Sequence of chain 1.A:
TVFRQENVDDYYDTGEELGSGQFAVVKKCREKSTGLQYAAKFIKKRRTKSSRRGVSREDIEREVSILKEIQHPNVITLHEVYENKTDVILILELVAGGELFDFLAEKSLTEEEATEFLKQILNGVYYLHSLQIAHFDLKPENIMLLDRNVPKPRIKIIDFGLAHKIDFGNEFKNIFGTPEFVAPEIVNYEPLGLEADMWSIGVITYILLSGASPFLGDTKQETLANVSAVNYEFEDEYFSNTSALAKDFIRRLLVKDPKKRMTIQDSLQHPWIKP

Binding-site contacts:
Ligand atom C11 contacts residue ILE77 of chain 1.A at 3.9 Å (hydrophobic).
Ligand atom C5 contacts residue GLY20 of chain 1.A at 3.6 Å.
Ligand atom O3 contacts residue GLU94 of chain 1.A at 2.7 Å (salt-bridge).
Ligand atom C2 contacts residue SER21 of chain 1.A at 4.0 Å.
Ligand atom C3 contacts residue SER21 of chain 1.A at 3.7 Å.
Ligand atom O1 contacts residue GLU143 of chain 1.A at 2.8 Å (salt-bridge).
Ligand atom C6 contacts residue GLY20 of chain 1.A at 3.8 Å.
Ligand atom O2 contacts residue SER21 of chain 1.A at 3.3 Å.
Ligand atom C2 contacts residue GLU143 of chain 1.A at 3.6 Å.
Ligand atom O3 contacts residue ALA40 of chain 1.A at 3.4 Å.
Ligand atom C8 contacts residue VAL27 of chain 1.A at 3.7 Å (hydrophobic).
Ligand atom C4 contacts residue GLY22 of chain 1.A at 3.7 Å.
Ligand atom C4 contacts residue SER21 of chain 1.A at 3.9 Å.
Ligand atom C11 contacts residue ALA40 of chain 1.A at 3.8 Å (hydrophobic).
Ligand atom C13 contacts residue LEU19 of chain 1.A at 3.8 Å (hydrophobic).
Ligand atom C9 contacts residue ILE160 of chain 1.A at 3.7 Å (hydrophobic).
Ligand atom C8 contacts residue ILE160 of chain 1.A at 3.4 Å (hydrophobic).
Ligand atom C1 contacts residue GLU143 of chain 1.A at 3.5 Å.
Ligand atom C5 contacts residue VAL27 of chain 1.A at 3.8 Å (hydrophobic).
Ligand atom C4 contacts residue VAL27 of chain 1.A at 3.7 Å (hydrophobic).
Ligand atom C11 contacts residue GLU94 of chain 1.A at 4.0 Å.
Ligand atom C12 contacts residue GLU94 of chain 1.A at 3.7 Å.
Ligand atom O3 contacts residue VAL96 of chain 1.A at 2.8 Å (h-bond).
Ligand atom C12 contacts residue VAL96 of chain 1.A at 3.9 Å (hydrophobic).
Ligand atom C7 contacts residue LEU19 of chain 1.A at 3.9 Å (hydrophobic).
Ligand atom C4 contacts residue ALA25 of chain 1.A at 3.6 Å (hydrophobic).
Ligand atom O3 contacts residue LEU95 of chain 1.A at 3.4 Å.
Ligand atom C4 contacts residue GLY20 of chain 1.A at 3.8 Å.
Ligand atom C15 contacts residue GLY20 of chain 1.A at 4.0 Å.
Ligand atom C7 contacts residue ILE160 of chain 1.A at 3.9 Å (hydrophobic).
Ligand atom O1 contacts residue GLU100 of chain 1.A at 2.8 Å (salt-bridge).
Ligand atom C12 contacts residue ALA40 of chain 1.A at 3.6 Å (hydrophobic).
Ligand atom O2 contacts residue GLY22 of chain 1.A at 3.3 Å (h-bond).
Ligand atom C9 contacts residue VAL27 of chain 1.A at 3.9 Å (hydrophobic).
Ligand atom C13 contacts residue VAL96 of chain 1.A at 3.5 Å (hydrophobic).
Ligand atom C1 contacts residue GLU100 of chain 1.A at 3.8 Å.
Ligand atom O3 contacts residue ILE77 of chain 1.A at 3.7 Å.
Ligand atom C15 contacts residue GLU100 of chain 1.A at 3.9 Å.
Ligand atom C3 contacts residue GLY20 of chain 1.A at 3.7 Å.
Ligand atom O2 contacts residue GLY20 of chain 1.A at 3.8 Å.

This small molecule binds to this protein.
Small molecule (SMILES): COc1cc(O)cc(/C=C/c2ccc(O)cc2)c1